Binding-site contacts:
Ligand atom C8 contacts residue ARG221 of chain 1.A at 3.7 Å.
Ligand atom C8 contacts residue PHE237 of chain 1.A at 4.1 Å (hydrophobic).
Ligand atom O3 contacts residue ARG217 of chain 1.A at 3.5 Å (salt-bridge).
Ligand atom C7 contacts residue ASN174 of chain 1.A at 3.4 Å.
Ligand atom O3 contacts residue SER236 of chain 1.A at 3.9 Å.
Ligand atom O7 contacts residue ASN174 of chain 1.A at 3.6 Å (h-bond).
Ligand atom C1 contacts residue ARG221 of chain 1.A at 4.1 Å.
Ligand atom C7 contacts residue ARG238 of chain 1.A at 4.1 Å.
Ligand atom C1 contacts residue THR176 of chain 1.A at 4.1 Å.
Ligand atom O6 contacts residue ARG217 of chain 1.A at 3.3 Å (salt-bridge).
Ligand atom C7 contacts residue SER236 of chain 1.A at 4.0 Å.
Ligand atom O5 contacts residue ARG221 of chain 1.A at 4.0 Å.
Ligand atom C2 contacts residue ASN174 of chain 1.A at 2.5 Å.
Ligand atom O7 contacts residue ARG221 of chain 1.A at 4.0 Å.
Ligand atom C8 contacts residue ARG217 of chain 1.A at 4.1 Å.
Ligand atom C1 contacts residue SER236 of chain 1.A at 4.2 Å.
Ligand atom O3 contacts residue ARG221 of chain 1.A at 3.3 Å (salt-bridge).
Ligand atom C3 contacts residue SER236 of chain 1.A at 3.6 Å.
Ligand atom O2 contacts residue ARG221 of chain 1.A at 4.1 Å.
Ligand atom C2 contacts residue VAL219 of chain 1.A at 4.2 Å (hydrophobic).
Ligand atom C7 contacts residue ARG221 of chain 1.A at 3.7 Å.
Ligand atom C1 contacts residue ASN174 of chain 1.A at 1.4 Å.
Ligand atom N2 contacts residue SER236 of chain 1.A at 3.1 Å (h-bond).
Ligand atom N2 contacts residue ARG221 of chain 1.A at 3.8 Å.
Ligand atom O7 contacts residue ARG217 of chain 1.A at 3.7 Å.
Ligand atom O7 contacts residue VAL219 of chain 1.A at 4.2 Å.
Ligand atom N2 contacts residue ASN174 of chain 1.A at 2.9 Å (h-bond).
Ligand atom O7 contacts residue SER234 of chain 1.A at 4.2 Å.
Ligand atom C8 contacts residue SER236 of chain 1.A at 3.9 Å.
Ligand atom C8 contacts residue ARG238 of chain 1.A at 3.4 Å.
Ligand atom C6 contacts residue SER220 of chain 1.A at 4.0 Å.
Ligand atom O7 contacts residue ARG238 of chain 1.A at 3.8 Å.
Ligand atom O5 contacts residue ASN174 of chain 1.A at 2.4 Å (h-bond).
Ligand atom C5 contacts residue ASN174 of chain 1.A at 3.6 Å.
Ligand atom C6 contacts residue ARG221 of chain 1.A at 4.0 Å.
Ligand atom O5 contacts residue VAL219 of chain 1.A at 3.8 Å.
Ligand atom C7 contacts residue ARG217 of chain 1.A at 4.0 Å.
Ligand atom C2 contacts residue SER236 of chain 1.A at 3.9 Å.
Ligand atom C8 contacts residue ASN174 of chain 1.A at 3.8 Å.
Ligand atom C3 contacts residue ASN174 of chain 1.A at 3.8 Å.

Sequence of chain 1.A:
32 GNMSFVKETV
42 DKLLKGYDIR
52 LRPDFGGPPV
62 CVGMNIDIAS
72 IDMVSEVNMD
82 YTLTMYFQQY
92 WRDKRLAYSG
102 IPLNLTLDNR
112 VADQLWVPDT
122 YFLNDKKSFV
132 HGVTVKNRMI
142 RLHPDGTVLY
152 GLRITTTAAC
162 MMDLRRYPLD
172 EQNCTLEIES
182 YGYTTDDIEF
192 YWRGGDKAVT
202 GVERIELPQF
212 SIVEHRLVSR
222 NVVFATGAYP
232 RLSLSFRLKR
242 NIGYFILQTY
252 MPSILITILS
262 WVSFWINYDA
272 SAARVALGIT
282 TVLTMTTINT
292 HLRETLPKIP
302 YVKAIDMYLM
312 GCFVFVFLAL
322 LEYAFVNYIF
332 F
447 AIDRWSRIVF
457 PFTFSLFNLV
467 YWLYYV

This protein binds this small molecule.
Small molecule (SMILES): CC(=O)N[C@H]1[C@H](O[C@H]2[C@H](O)[C@@H](NC(C)=O)CO[C@@H]2CO)O[C@H](CO)[C@@H](O[C@@H]2O[C@H](CO[C@H]3O[C@H](CO)[C@@H](O)[C@H](O)[C@@H]3O)[C@@H](O)[C@H](O[C@H]3O[C@H](CO)[C@@H](O)[C@H](O)[C@@H]3O)[C@@H]2O)[C@@H]1O